This small molecule binds to this protein.
Small molecule (SMILES): O=c1cc(C(F)(F)F)[nH]c2nc(NCc3ccc(-c4ccccc4)cc3)nn12

Binding-site contacts:
Ligand atom N16 contacts residue SER218 of chain 1.A at 3.6 Å.
Ligand atom F28 contacts residue TYR276 of chain 1.A at 3.5 Å.
Ligand atom C5 contacts residue ARG216 of chain 1.A at 3.6 Å.
Ligand atom C12 contacts residue ARG216 of chain 1.A at 3.5 Å.
Ligand atom C13 contacts residue ILE325 of chain 1.A at 3.6 Å (hydrophobic).
Ligand atom C15 contacts residue PHE219 of chain 1.A at 3.7 Å (hydrophobic).
Ligand atom N24 contacts residue ASN322 of chain 1.A at 2.8 Å (h-bond).
Ligand atom C23 contacts residue ASN322 of chain 1.A at 3.6 Å.
Ligand atom N14 contacts residue PHE219 of chain 1.A at 3.8 Å.
Ligand atom C7 contacts residue ARG216 of chain 1.A at 3.4 Å.
Ligand atom O19 contacts residue SER220 of chain 1.A at 2.8 Å (h-bond).
Ligand atom F26 contacts residue LYS279 of chain 1.A at 3.6 Å.
Ligand atom C4 contacts residue ARG216 of chain 1.A at 3.3 Å.
Ligand atom F28 contacts residue THR280 of chain 1.A at 3.0 Å.
Ligand atom N17 contacts residue TYR276 of chain 1.A at 3.8 Å.
Ligand atom C15 contacts residue LEU217 of chain 1.A at 3.7 Å (hydrophobic).
Ligand atom C2 contacts residue ASN322 of chain 1.A at 3.4 Å.
Ligand atom O19 contacts residue GLU223 of chain 1.A at 3.7 Å.
Ligand atom C3 contacts residue ARG216 of chain 1.A at 3.7 Å.
Ligand atom N22 contacts residue PHE324 of chain 1.A at 3.7 Å.
Ligand atom F28 contacts residue LYS279 of chain 1.A at 3.5 Å.
Ligand atom C1 contacts residue ALA87 of chain 1.A at 3.5 Å (hydrophobic).
Ligand atom C4 contacts residue TYR276 of chain 1.A at 3.5 Å (hydrophobic).
Ligand atom C13 contacts residue LEU217 of chain 1.A at 3.4 Å (hydrophobic).
Ligand atom F26 contacts residue GLU223 of chain 1.A at 3.3 Å.
Ligand atom N14 contacts residue LEU217 of chain 1.A at 2.7 Å (h-bond).
Ligand atom C8 contacts residue LEU330 of chain 1.A at 3.8 Å (hydrophobic).
Ligand atom C3 contacts residue TYR276 of chain 1.A at 3.6 Å (hydrophobic).
Ligand atom C6 contacts residue PHE328 of chain 1.A at 3.7 Å (hydrophobic).
Ligand atom F27 contacts residue PHE283 of chain 1.A at 3.4 Å.
Ligand atom O19 contacts residue PHE219 of chain 1.A at 3.0 Å.
Ligand atom F26 contacts residue PHE283 of chain 1.A at 3.5 Å.
Ligand atom C13 contacts residue ASN322 of chain 1.A at 3.6 Å.
Ligand atom C1 contacts residue ASN322 of chain 1.A at 3.6 Å.
Ligand atom N17 contacts residue PHE219 of chain 1.A at 3.7 Å.
Ligand atom C18 contacts residue PHE219 of chain 1.A at 3.8 Å (hydrophobic).
Ligand atom C20 contacts residue GLU223 of chain 1.A at 3.2 Å.
Ligand atom C8 contacts residue PHE328 of chain 1.A at 3.5 Å (hydrophobic).
Ligand atom C23 contacts residue PHE324 of chain 1.A at 3.7 Å (hydrophobic).
Ligand atom N16 contacts residue PHE219 of chain 1.A at 3.0 Å (h-bond).

Sequence of chain 1.A:
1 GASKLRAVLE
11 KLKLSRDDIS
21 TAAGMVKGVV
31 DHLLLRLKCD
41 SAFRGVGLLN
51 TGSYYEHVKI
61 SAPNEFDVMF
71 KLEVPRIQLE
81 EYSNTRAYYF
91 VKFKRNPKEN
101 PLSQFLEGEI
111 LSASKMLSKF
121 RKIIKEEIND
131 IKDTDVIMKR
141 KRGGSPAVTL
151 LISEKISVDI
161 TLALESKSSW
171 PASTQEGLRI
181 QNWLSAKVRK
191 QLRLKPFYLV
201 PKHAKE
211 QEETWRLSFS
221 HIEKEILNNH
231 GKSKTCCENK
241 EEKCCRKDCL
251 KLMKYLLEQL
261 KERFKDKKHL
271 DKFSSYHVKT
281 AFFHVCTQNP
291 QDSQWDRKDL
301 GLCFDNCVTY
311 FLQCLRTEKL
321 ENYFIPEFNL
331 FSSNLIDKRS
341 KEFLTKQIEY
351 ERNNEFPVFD